Sequence of chain 1.T:
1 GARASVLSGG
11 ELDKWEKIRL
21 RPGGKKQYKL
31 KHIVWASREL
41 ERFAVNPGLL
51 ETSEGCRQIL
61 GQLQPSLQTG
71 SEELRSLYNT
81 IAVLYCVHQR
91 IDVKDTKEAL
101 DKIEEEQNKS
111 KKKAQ

Binding-site contacts:
Ligand atom P4 contacts residue PIO1 of chain 1.LB at 2.4 Å.
Ligand atom O41 contacts residue PIO1 of chain 1.LB at 3.1 Å (h-bond).
Ligand atom C3A contacts residue SER76 of chain 1.C at 3.5 Å.
Ligand atom O43 contacts residue PIO1 of chain 1.LB at 2.4 Å (h-bond).
Ligand atom C4A contacts residue THR80 of chain 1.C at 4.2 Å.
Ligand atom O53 contacts residue GLY23 of chain 1.T at 4.3 Å.
Ligand atom C7A contacts residue LEU20 of chain 1.C at 3.4 Å (hydrophobic).
Ligand atom C8A contacts residue LEU20 of chain 1.C at 3.4 Å (hydrophobic).
Ligand atom O1A contacts residue SER76 of chain 1.C at 4.2 Å.
Ligand atom O42 contacts residue PIO1 of chain 1.LB at 1.9 Å (h-bond).
Ligand atom O52 contacts residue SER76 of chain 1.C at 4.2 Å.
Ligand atom O4 contacts residue PIO1 of chain 1.LB at 4.0 Å.
Ligand atom C4A contacts residue SER76 of chain 1.C at 3.6 Å.
Ligand atom C5A contacts residue SER76 of chain 1.C at 3.8 Å.

Sequence of chain 1.C:
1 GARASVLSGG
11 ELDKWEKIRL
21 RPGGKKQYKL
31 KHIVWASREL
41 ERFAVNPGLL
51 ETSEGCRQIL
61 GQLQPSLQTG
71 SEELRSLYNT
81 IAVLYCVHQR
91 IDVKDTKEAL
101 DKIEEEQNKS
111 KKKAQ

This protein binds this small molecule.
Small molecule (SMILES): CCCCCCCC(=O)OC[C@H](COP(=O)(O)O[C@@H]1[C@H](O)[C@H](O)[C@@H](OP(=O)(O)O)[C@H](OP(=O)(O)O)[C@H]1O)OC(=O)CCCCCCC